Binding-site contacts:
Ligand atom C23 contacts residue CYS232 of chain 1.A at 4.2 Å (hydrophobic).
Ligand atom C18 contacts residue ALA228 of chain 1.A at 4.4 Å (hydrophobic).
Ligand atom N contacts residue ALA228 of chain 1.A at 3.9 Å.
Ligand atom C11 contacts residue GLY186 of chain 1.A at 4.0 Å.
Ligand atom C22 contacts residue ALA228 of chain 1.A at 4.2 Å (hydrophobic).
Ligand atom O5 contacts residue ALA228 of chain 1.A at 4.2 Å.
Ligand atom CA contacts residue TYR223 of chain 1.A at 4.4 Å (hydrophobic).
Ligand atom C16 contacts residue GLU229 of chain 1.A at 4.2 Å.
Ligand atom C2 contacts residue GLU93 of chain 1.A at 4.0 Å.
Ligand atom C15 contacts residue GLU229 of chain 1.A at 4.3 Å.
Ligand atom O4 contacts residue TYR223 of chain 1.A at 4.1 Å.
Ligand atom O1 contacts residue SER97 of chain 1.A at 4.1 Å.
Ligand atom O2 contacts residue GLU225 of chain 1.A at 4.4 Å.
Ligand atom C20 contacts residue GLU229 of chain 1.A at 3.8 Å.
Ligand atom C1 contacts residue GLU93 of chain 1.A at 4.0 Å.
Ligand atom C7 contacts residue SER97 of chain 1.A at 4.2 Å.
Ligand atom C4 contacts residue GLY186 of chain 1.A at 4.0 Å.
Ligand atom C23 contacts residue LEU94 of chain 1.A at 4.2 Å (hydrophobic).
Ligand atom C contacts residue GLU93 of chain 1.A at 4.1 Å.
Ligand atom C7 contacts residue LEU94 of chain 1.A at 4.4 Å (hydrophobic).
Ligand atom C24 contacts residue GLU225 of chain 1.A at 4.4 Å.
Ligand atom C6 contacts residue LEU187 of chain 1.A at 4.1 Å (hydrophobic).
Ligand atom C6 contacts residue LEU94 of chain 1.A at 3.9 Å (hydrophobic).
Ligand atom C5 contacts residue GLY186 of chain 1.A at 3.9 Å.
Ligand atom N contacts residue GLU225 of chain 1.A at 4.4 Å.
Ligand atom O5 contacts residue TYR223 of chain 1.A at 3.2 Å (h-bond).
Ligand atom O5 contacts residue GLU225 of chain 1.A at 3.4 Å.
Ligand atom C4 contacts residue THR90 of chain 1.A at 4.1 Å.
Ligand atom C18 contacts residue GLU229 of chain 1.A at 4.2 Å.
Ligand atom C20 contacts residue ALA228 of chain 1.A at 4.1 Å (hydrophobic).
Ligand atom C24 contacts residue TYR223 of chain 1.A at 3.7 Å (hydrophobic).
Ligand atom C15 contacts residue SER97 of chain 1.A at 4.0 Å.
Ligand atom CA contacts residue ALA228 of chain 1.A at 4.4 Å (hydrophobic).
Ligand atom C6 contacts residue THR90 of chain 1.A at 4.0 Å.
Ligand atom C7 contacts residue GLU93 of chain 1.A at 4.1 Å.
Ligand atom C8 contacts residue SER97 of chain 1.A at 3.8 Å.
Ligand atom C4 contacts residue LEU187 of chain 1.A at 4.4 Å (hydrophobic).

This small molecule binds to this protein.
Small molecule (SMILES): C[C@H](CCC(=O)NCC(=O)O)[C@H]1CC[C@H]2[C@@H]3[C@H](O)C[C@@H]4C[C@H](O)CC[C@]4(C)[C@H]3C[C@H](O)[C@]12C

Sequence of chain 1.A:
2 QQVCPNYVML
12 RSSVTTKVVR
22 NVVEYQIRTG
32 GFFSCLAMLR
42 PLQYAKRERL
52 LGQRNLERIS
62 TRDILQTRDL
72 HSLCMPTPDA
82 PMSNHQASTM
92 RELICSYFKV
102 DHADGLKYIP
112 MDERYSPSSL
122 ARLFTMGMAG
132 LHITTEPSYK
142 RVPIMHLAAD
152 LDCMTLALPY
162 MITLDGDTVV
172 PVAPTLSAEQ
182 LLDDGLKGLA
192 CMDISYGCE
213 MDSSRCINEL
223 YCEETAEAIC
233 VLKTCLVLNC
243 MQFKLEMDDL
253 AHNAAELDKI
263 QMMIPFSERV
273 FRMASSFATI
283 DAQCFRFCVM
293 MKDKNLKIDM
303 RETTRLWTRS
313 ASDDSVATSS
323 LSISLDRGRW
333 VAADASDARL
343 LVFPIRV